The small molecule below binds the protein below.
Small molecule (SMILES): Oc1cccc2nc(C(F)(F)F)[nH]c12

Binding-site contacts:
Ligand atom F1 contacts residue ASP72 of chain 12.B at 3.4 Å.
Ligand atom F2 contacts residue GLU134 of chain 8.B at 3.4 Å.
Ligand atom C contacts residue MET74 of chain 12.B at 3.7 Å (hydrophobic).
Ligand atom F contacts residue ASP72 of chain 12.B at 4.1 Å.
Ligand atom C3 contacts residue LEU131 of chain 8.B at 3.8 Å (hydrophobic).
Ligand atom F contacts residue PHE70 of chain 12.B at 4.0 Å.
Ligand atom C3 contacts residue VAL135 of chain 8.B at 3.8 Å (hydrophobic).
Ligand atom C3 contacts residue LEU102 of chain 12.B at 3.7 Å (hydrophobic).
Ligand atom C4 contacts residue GLU134 of chain 8.B at 3.8 Å.
Ligand atom O contacts residue ALA75 of chain 12.B at 3.3 Å (h-bond).
Ligand atom C1 contacts residue ASN106 of chain 12.B at 3.1 Å.
Ligand atom F1 contacts residue MET74 of chain 12.B at 4.0 Å.
Ligand atom C1 contacts residue MET105 of chain 12.B at 4.0 Å (hydrophobic).
Ligand atom C7 contacts residue GLU134 of chain 8.B at 4.2 Å.
Ligand atom N1 contacts residue MET74 of chain 12.B at 3.0 Å (h-bond).
Ligand atom O contacts residue LEU73 of chain 12.B at 3.6 Å.
Ligand atom C6 contacts residue LEU73 of chain 12.B at 3.4 Å (hydrophobic).
Ligand atom C1 contacts residue LEU109 of chain 12.B at 3.8 Å (hydrophobic).
Ligand atom C contacts residue ASN106 of chain 12.B at 3.2 Å.
Ligand atom C3 contacts residue GLU134 of chain 8.B at 4.1 Å.
Ligand atom C2 contacts residue LEU102 of chain 12.B at 3.5 Å (hydrophobic).
Ligand atom F1 contacts residue HIS138 of chain 8.B at 3.5 Å.
Ligand atom N1 contacts residue LEU73 of chain 12.B at 3.5 Å.
Ligand atom C2 contacts residue LEU131 of chain 8.B at 3.9 Å (hydrophobic).
Ligand atom C contacts residue LEU73 of chain 12.B at 3.6 Å (hydrophobic).
Ligand atom C4 contacts residue LEU102 of chain 12.B at 4.2 Å (hydrophobic).
Ligand atom C5 contacts residue LEU73 of chain 12.B at 4.0 Å (hydrophobic).
Ligand atom C2 contacts residue VAL135 of chain 8.B at 3.6 Å (hydrophobic).
Ligand atom O contacts residue ASN106 of chain 12.B at 2.6 Å (h-bond).
Ligand atom O contacts residue MET74 of chain 12.B at 3.1 Å.
Ligand atom C5 contacts residue GLU134 of chain 8.B at 3.9 Å.
Ligand atom O contacts residue LEU109 of chain 12.B at 4.0 Å.
Ligand atom C2 contacts residue MET105 of chain 12.B at 3.8 Å (hydrophobic).
Ligand atom C6 contacts residue MET74 of chain 12.B at 3.7 Å (hydrophobic).
Ligand atom F1 contacts residue LEU73 of chain 12.B at 3.5 Å.
Ligand atom C4 contacts residue LEU73 of chain 12.B at 4.0 Å (hydrophobic).
Ligand atom N contacts residue GLU134 of chain 8.B at 2.8 Å (salt-bridge).
Ligand atom C5 contacts residue MET74 of chain 12.B at 4.0 Å (hydrophobic).
Ligand atom C1 contacts residue LEU102 of chain 12.B at 3.9 Å (hydrophobic).
Ligand atom F contacts residue MET74 of chain 12.B at 3.9 Å.

Sequence of chain 12.B:
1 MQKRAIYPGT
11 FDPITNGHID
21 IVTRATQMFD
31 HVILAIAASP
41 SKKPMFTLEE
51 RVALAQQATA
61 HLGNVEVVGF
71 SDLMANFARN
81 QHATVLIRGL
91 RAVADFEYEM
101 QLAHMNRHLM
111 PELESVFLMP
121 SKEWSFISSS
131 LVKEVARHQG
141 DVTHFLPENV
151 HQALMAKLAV

Sequence of chain 8.B:
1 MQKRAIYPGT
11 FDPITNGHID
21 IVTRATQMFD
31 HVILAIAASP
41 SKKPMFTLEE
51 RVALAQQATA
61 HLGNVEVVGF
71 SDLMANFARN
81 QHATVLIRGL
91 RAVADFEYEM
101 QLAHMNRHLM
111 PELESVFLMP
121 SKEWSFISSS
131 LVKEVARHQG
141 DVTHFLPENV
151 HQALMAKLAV